Binding-site contacts:
Ligand atom C2 contacts residue ASN416 of chain 1.D at 2.5 Å.
Ligand atom C7 contacts residue ASN416 of chain 1.D at 3.9 Å.
Ligand atom C8 contacts residue ASN232 of chain 1.D at 3.5 Å.
Ligand atom C4 contacts residue ASN416 of chain 1.D at 4.3 Å.
Ligand atom C7 contacts residue ASN232 of chain 1.D at 4.5 Å.
Ligand atom C3 contacts residue ASN416 of chain 1.D at 3.8 Å.
Ligand atom C1 contacts residue ASN416 of chain 1.D at 1.4 Å.
Ligand atom C8 contacts residue NAG1 of chain 1.M at 3.5 Å.
Ligand atom N2 contacts residue ASN416 of chain 1.D at 2.8 Å (h-bond).
Ligand atom C5 contacts residue ASN416 of chain 1.D at 3.7 Å.
Ligand atom O5 contacts residue ASN416 of chain 1.D at 2.4 Å (h-bond).

Sequence of chain 1.D:
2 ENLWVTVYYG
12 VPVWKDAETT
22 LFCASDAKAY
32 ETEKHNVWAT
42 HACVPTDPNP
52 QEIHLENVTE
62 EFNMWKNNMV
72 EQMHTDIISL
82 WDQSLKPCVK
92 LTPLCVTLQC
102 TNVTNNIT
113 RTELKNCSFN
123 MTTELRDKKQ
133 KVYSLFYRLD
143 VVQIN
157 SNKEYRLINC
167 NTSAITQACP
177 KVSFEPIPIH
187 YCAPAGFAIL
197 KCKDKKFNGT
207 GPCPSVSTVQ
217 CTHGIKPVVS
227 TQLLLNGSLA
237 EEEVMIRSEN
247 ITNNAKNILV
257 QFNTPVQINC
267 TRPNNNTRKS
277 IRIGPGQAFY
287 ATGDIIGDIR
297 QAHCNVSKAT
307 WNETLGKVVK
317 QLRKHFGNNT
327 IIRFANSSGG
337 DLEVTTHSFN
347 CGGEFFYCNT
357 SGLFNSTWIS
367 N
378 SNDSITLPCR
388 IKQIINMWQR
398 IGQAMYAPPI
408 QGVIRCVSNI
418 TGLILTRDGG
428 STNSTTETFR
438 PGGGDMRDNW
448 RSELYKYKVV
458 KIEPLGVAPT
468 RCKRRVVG

A protein and the small-molecule ligand that binds it are described below.
Small molecule (SMILES): CC(=O)N[C@H]1[C@H](O[C@H]2[C@H](O)[C@@H](NC(C)=O)CO[C@@H]2CO)O[C@H](CO)[C@@H](O[C@@H]2O[C@H](CO[C@H]3O[C@H](CO)[C@@H](O)[C@H](O)[C@@H]3O[C@H]3O[C@H](CO)[C@@H](O)[C@H](O)[C@@H]3O)[C@@H](O)[C@H](O[C@H]3O[C@H](CO)[C@@H](O)[C@H](O)[C@@H]3O)[C@@H]2O)[C@@H]1O